Sequence of chain 45.F:
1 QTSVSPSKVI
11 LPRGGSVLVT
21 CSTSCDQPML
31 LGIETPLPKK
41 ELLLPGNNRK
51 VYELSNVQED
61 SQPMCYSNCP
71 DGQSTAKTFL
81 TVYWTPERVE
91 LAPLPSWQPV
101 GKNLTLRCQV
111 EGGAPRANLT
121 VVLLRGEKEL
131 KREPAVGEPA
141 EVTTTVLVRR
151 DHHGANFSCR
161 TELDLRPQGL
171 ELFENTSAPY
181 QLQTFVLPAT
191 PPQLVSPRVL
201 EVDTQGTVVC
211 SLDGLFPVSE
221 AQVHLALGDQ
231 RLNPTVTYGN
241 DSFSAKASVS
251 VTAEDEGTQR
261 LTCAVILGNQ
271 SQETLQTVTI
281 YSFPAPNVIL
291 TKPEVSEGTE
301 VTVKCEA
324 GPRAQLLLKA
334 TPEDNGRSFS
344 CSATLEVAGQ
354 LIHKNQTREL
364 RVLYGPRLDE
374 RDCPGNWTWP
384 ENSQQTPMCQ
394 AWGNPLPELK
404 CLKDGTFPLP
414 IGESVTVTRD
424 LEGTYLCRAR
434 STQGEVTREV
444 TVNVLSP

Binding-site contacts:
Ligand atom C3 contacts residue GLU127 of chain 45.F at 3.6 Å.
Ligand atom O7 contacts residue ASN156 of chain 45.F at 3.2 Å (h-bond).
Ligand atom C1 contacts residue ASN156 of chain 45.F at 1.4 Å.
Ligand atom C3 contacts residue ASN156 of chain 45.F at 3.6 Å.
Ligand atom C5 contacts residue GLY126 of chain 45.F at 4.0 Å.
Ligand atom N2 contacts residue ASN156 of chain 45.F at 2.5 Å (h-bond).
Ligand atom C1 contacts residue GLY126 of chain 45.F at 3.4 Å.
Ligand atom C4 contacts residue GLU127 of chain 45.F at 3.6 Å.
Ligand atom C8 contacts residue ASN156 of chain 45.F at 4.2 Å.
Ligand atom O4 contacts residue GLU127 of chain 45.F at 3.1 Å (salt-bridge).
Ligand atom O5 contacts residue ASN156 of chain 45.F at 2.5 Å (h-bond).
Ligand atom O5 contacts residue GLY126 of chain 45.F at 3.7 Å.
Ligand atom C6 contacts residue LYS128 of chain 45.F at 4.3 Å.
Ligand atom O3 contacts residue GLU127 of chain 45.F at 4.2 Å.
Ligand atom C7 contacts residue ASN156 of chain 45.F at 3.3 Å.
Ligand atom C6 contacts residue GLU127 of chain 45.F at 3.8 Å.
Ligand atom C4 contacts residue ASN156 of chain 45.F at 4.2 Å.
Ligand atom C8 contacts residue PRO179 of chain 45.F at 4.4 Å (hydrophobic).
Ligand atom C5 contacts residue GLU127 of chain 45.F at 3.6 Å.
Ligand atom C2 contacts residue ASN156 of chain 45.F at 2.3 Å.
Ligand atom C5 contacts residue ASN156 of chain 45.F at 3.7 Å.

A protein and the small-molecule ligand that binds it are described below.
Small molecule (SMILES): CC(=O)N[C@@H]1[C@@H](O)[C@H](O)[C@@H](CO)O[C@H]1O